Sequence of chain 2.A:
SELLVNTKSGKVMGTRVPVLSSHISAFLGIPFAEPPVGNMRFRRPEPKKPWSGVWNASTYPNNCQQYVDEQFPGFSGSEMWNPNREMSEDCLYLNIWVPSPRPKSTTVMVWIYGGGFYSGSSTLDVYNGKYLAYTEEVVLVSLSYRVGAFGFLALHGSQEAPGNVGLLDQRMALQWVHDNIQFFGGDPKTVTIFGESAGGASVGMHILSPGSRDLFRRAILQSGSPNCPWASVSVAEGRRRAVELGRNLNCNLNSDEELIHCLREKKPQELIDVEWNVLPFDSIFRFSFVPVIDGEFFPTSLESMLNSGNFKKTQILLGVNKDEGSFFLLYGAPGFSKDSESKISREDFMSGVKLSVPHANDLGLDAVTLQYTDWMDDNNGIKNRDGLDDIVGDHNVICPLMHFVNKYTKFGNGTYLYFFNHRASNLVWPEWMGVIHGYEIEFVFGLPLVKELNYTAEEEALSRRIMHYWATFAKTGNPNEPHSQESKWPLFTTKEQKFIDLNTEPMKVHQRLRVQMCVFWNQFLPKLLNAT

Binding-site contacts:
Ligand atom C2 contacts residue ASN59 of chain 2.A at 2.5 Å.
Ligand atom O5 contacts residue SER61 of chain 2.A at 3.9 Å.
Ligand atom C5 contacts residue ASN59 of chain 2.A at 3.7 Å.
Ligand atom O5 contacts residue THR62 of chain 2.A at 4.3 Å.
Ligand atom C4 contacts residue ASN59 of chain 2.A at 4.2 Å.
Ligand atom C1 contacts residue SER61 of chain 2.A at 3.3 Å.
Ligand atom C8 contacts residue ASN59 of chain 2.A at 3.3 Å.
Ligand atom C2 contacts residue SER61 of chain 2.A at 4.2 Å.
Ligand atom C7 contacts residue ASN59 of chain 2.A at 3.4 Å.
Ligand atom C5 contacts residue THR62 of chain 2.A at 3.9 Å.
Ligand atom N2 contacts residue SER61 of chain 2.A at 4.4 Å.
Ligand atom O7 contacts residue ASN59 of chain 2.A at 4.3 Å.
Ligand atom N2 contacts residue ASN59 of chain 2.A at 3.0 Å (h-bond).
Ligand atom C5 contacts residue SER61 of chain 2.A at 4.3 Å.
Ligand atom C6 contacts residue THR62 of chain 2.A at 4.0 Å.
Ligand atom C3 contacts residue ASN59 of chain 2.A at 3.8 Å.
Ligand atom O5 contacts residue ASN59 of chain 2.A at 2.4 Å (h-bond).
Ligand atom C1 contacts residue ASN59 of chain 2.A at 1.4 Å.

This small molecule binds to this protein.
Small molecule (SMILES): CC(=O)N[C@@H]1[C@@H](O)[C@H](O)[C@@H](CO)O[C@H]1O